Sequence of chain 54.C:
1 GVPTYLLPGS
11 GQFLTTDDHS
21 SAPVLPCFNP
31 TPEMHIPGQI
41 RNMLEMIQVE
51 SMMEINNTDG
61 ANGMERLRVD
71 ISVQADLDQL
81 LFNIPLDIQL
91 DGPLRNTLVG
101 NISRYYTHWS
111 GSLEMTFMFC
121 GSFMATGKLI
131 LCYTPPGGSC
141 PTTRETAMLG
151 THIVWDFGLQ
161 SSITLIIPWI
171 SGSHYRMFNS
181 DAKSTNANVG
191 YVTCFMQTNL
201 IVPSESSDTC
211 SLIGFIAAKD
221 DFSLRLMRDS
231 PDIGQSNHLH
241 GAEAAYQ

This small molecule binds to this protein.
Small molecule (SMILES): Cc1cc(CCCOc2c(C)cc(-c3noc(C(F)(F)F)n3)cc2C)on1

Sequence of chain 53.C:
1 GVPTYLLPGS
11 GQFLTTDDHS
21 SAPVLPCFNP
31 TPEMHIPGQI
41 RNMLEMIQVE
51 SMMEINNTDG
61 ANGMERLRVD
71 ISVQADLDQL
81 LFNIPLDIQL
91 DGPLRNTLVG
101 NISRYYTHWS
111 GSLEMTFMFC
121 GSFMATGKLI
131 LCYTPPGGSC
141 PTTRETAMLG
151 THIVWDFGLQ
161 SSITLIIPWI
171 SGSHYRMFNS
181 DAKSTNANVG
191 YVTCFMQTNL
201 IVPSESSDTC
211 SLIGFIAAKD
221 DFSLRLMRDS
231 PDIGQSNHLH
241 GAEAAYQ

Binding-site contacts:
Ligand atom F1 contacts residue MET182 of chain 53.A at 3.2 Å.
Ligand atom O1B contacts residue ILE119 of chain 53.A at 3.9 Å.
Ligand atom C3B contacts residue ILE184 of chain 53.A at 3.5 Å (hydrophobic).
Ligand atom O1A contacts residue LEU220 of chain 53.A at 3.4 Å.
Ligand atom O1 contacts residue PHE115 of chain 53.A at 3.4 Å.
Ligand atom C2B contacts residue ILE95 of chain 53.A at 3.8 Å (hydrophobic).
Ligand atom CM6 contacts residue ILE119 of chain 53.A at 4.0 Å (hydrophobic).
Ligand atom F1 contacts residue VAL171 of chain 53.A at 3.8 Å.
Ligand atom C6B contacts residue ILE95 of chain 53.A at 4.0 Å (hydrophobic).
Ligand atom C1B contacts residue ILE95 of chain 53.A at 3.6 Å (hydrophobic).
Ligand atom CM2 contacts residue PHE147 of chain 53.A at 3.8 Å (hydrophobic).
Ligand atom F2 contacts residue ALA145 of chain 53.A at 2.8 Å.
Ligand atom CM2 contacts residue ILE217 of chain 53.A at 3.4 Å (hydrophobic).
Ligand atom F3 contacts residue PHE147 of chain 53.A at 3.5 Å.
Ligand atom F2 contacts residue ALA169 of chain 53.A at 3.6 Å.
Ligand atom C2B contacts residue ILE184 of chain 53.A at 3.8 Å (hydrophobic).
Ligand atom C1C contacts residue TYR193 of chain 53.A at 3.9 Å (hydrophobic).
Ligand atom C4 contacts residue TYR193 of chain 53.A at 3.9 Å (hydrophobic).
Ligand atom CM2 contacts residue ILE184 of chain 53.A at 3.8 Å (hydrophobic).
Ligand atom C5B contacts residue ILE119 of chain 53.A at 3.9 Å (hydrophobic).
Ligand atom O1 contacts residue THR97 of chain 53.A at 3.8 Å.
Ligand atom N1A contacts residue ILE119 of chain 53.A at 3.8 Å.
Ligand atom N2 contacts residue PHE115 of chain 53.A at 3.7 Å.
Ligand atom C2A contacts residue LEU220 of chain 53.A at 3.8 Å (hydrophobic).
Ligand atom C5 contacts residue TYR193 of chain 53.A at 4.0 Å (hydrophobic).
Ligand atom C3A contacts residue LEU220 of chain 53.A at 4.0 Å (hydrophobic).
Ligand atom F2 contacts residue PHE147 of chain 53.A at 3.8 Å.
Ligand atom CM6 contacts residue TRP93 of chain 53.A at 3.7 Å (hydrophobic).
Ligand atom F3 contacts residue VAL24 of chain 53.C at 3.3 Å.
Ligand atom CM2 contacts residue ILE95 of chain 53.A at 4.0 Å (hydrophobic).
Ligand atom N3A contacts residue PHE147 of chain 53.A at 3.9 Å.
Ligand atom C4 contacts residue ILE217 of chain 53.A at 4.0 Å (hydrophobic).
Ligand atom N3A contacts residue ILE184 of chain 53.A at 3.9 Å.
Ligand atom F2 contacts residue VAL171 of chain 53.A at 3.9 Å.
Ligand atom F3 contacts residue ALA169 of chain 53.A at 3.7 Å.
Ligand atom CM6 contacts residue ILE95 of chain 53.A at 3.9 Å (hydrophobic).
Ligand atom N1A contacts residue LEU220 of chain 53.A at 3.3 Å.
Ligand atom N2 contacts residue THR97 of chain 53.A at 3.8 Å.
Ligand atom O1A contacts residue ILE121 of chain 53.A at 3.8 Å.
Ligand atom C6B contacts residue ILE119 of chain 53.A at 3.8 Å (hydrophobic).

Sequence of chain 53.A:
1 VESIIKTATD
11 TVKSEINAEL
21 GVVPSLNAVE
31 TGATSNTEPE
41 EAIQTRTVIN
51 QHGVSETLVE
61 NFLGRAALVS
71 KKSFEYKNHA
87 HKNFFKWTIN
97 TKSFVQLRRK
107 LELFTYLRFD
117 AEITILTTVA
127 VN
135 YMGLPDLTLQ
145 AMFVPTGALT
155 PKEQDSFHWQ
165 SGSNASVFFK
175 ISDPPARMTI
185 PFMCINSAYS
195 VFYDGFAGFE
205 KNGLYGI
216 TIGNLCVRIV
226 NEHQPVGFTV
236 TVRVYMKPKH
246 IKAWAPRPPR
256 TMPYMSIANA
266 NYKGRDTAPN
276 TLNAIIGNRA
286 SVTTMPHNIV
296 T